A protein and the small-molecule ligand that binds it are described below.
Small molecule (SMILES): CC(=O)N[C@@H]1[C@@H](O)[C@H](O)[C@@H](CO)O[C@H]1O

Sequence of chain 1.A:
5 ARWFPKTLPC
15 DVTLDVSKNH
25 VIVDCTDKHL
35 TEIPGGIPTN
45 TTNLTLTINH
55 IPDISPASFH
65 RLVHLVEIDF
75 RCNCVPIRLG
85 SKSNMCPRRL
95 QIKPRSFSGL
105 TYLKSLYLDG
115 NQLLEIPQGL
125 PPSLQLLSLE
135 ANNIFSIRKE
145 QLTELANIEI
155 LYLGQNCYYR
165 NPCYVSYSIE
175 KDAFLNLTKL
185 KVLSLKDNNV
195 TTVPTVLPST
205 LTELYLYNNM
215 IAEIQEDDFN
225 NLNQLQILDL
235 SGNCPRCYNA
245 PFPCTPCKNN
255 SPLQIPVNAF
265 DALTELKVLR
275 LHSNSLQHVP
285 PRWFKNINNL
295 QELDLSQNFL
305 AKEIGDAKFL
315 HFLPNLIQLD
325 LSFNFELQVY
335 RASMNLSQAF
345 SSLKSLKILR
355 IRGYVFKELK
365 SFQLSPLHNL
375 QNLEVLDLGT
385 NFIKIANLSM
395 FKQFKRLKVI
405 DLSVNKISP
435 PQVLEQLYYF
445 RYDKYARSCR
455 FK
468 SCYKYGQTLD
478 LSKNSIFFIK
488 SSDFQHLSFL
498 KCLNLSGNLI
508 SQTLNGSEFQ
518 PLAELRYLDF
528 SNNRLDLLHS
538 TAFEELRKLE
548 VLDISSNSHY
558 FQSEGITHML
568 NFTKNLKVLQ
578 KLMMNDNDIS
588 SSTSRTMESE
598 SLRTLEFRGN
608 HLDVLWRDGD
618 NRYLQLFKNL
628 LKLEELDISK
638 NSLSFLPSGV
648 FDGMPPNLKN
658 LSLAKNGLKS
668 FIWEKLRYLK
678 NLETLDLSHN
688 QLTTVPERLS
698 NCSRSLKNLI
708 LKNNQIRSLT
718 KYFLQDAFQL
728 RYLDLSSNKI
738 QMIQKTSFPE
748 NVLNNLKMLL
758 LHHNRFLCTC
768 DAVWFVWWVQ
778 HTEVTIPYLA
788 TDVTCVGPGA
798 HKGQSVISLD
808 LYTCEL

Binding-site contacts:
Ligand atom C4 contacts residue ASN512 of chain 1.A at 4.3 Å.
Ligand atom C3 contacts residue ASN512 of chain 1.A at 3.7 Å.
Ligand atom C5 contacts residue SER514 of chain 1.A at 4.0 Å.
Ligand atom C7 contacts residue ASN512 of chain 1.A at 3.5 Å.
Ligand atom O5 contacts residue ASN512 of chain 1.A at 2.4 Å (h-bond).
Ligand atom C2 contacts residue ASN512 of chain 1.A at 2.4 Å.
Ligand atom O5 contacts residue SER514 of chain 1.A at 3.9 Å.
Ligand atom N2 contacts residue ASN512 of chain 1.A at 2.6 Å (h-bond).
Ligand atom C8 contacts residue ASN512 of chain 1.A at 4.3 Å.
Ligand atom C1 contacts residue ASN512 of chain 1.A at 1.4 Å.
Ligand atom O7 contacts residue ASN512 of chain 1.A at 4.0 Å.
Ligand atom C1 contacts residue SER514 of chain 1.A at 3.8 Å.
Ligand atom C5 contacts residue ASN512 of chain 1.A at 3.7 Å.